A small-molecule ligand and the protein it binds are described below.
Small molecule (SMILES): CC(=O)[C@H]1CC[C@H]2[C@@H]3CC[C@@H]4CC(=O)CC[C@]4(C)[C@H]3CC[C@]12C

Sequence of chain 1.B:
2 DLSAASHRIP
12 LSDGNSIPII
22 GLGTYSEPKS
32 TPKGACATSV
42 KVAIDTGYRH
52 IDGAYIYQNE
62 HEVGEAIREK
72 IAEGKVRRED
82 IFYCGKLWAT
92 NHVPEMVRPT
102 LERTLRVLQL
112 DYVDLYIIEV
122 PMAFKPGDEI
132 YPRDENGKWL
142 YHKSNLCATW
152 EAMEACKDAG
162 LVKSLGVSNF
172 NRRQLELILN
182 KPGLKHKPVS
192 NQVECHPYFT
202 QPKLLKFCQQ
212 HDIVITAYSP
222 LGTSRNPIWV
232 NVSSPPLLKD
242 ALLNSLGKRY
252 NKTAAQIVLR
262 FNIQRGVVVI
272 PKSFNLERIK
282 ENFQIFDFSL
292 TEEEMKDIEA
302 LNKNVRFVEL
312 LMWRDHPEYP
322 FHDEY

Binding-site contacts:
Ligand atom C6 contacts residue TYR26 of chain 1.B at 4.4 Å (hydrophobic).
Ligand atom C20 contacts residue TYR132 of chain 1.B at 3.4 Å (hydrophobic).
Ligand atom C5 contacts residue NAP1 of chain 1.I at 4.0 Å.
Ligand atom C23 contacts residue ILE57 of chain 1.B at 4.4 Å (hydrophobic).
Ligand atom C5 contacts residue TRP230 of chain 1.B at 4.0 Å (hydrophobic).
Ligand atom C4 contacts residue NAP1 of chain 1.I at 4.4 Å.
Ligand atom C20 contacts residue TRP314 of chain 1.B at 4.1 Å (hydrophobic).
Ligand atom C9 contacts residue TYR26 of chain 1.B at 3.9 Å (hydrophobic).
Ligand atom C12 contacts residue TRP230 of chain 1.B at 3.8 Å (hydrophobic).
Ligand atom C18 contacts residue TYR26 of chain 1.B at 4.3 Å (hydrophobic).
Ligand atom O3 contacts residue GLU120 of chain 1.B at 4.5 Å.
Ligand atom C18 contacts residue TYR132 of chain 1.B at 3.3 Å (hydrophobic).
Ligand atom C10 contacts residue TRP230 of chain 1.B at 3.8 Å (hydrophobic).
Ligand atom C1 contacts residue NAP1 of chain 1.I at 3.2 Å.
Ligand atom O3 contacts residue NAP1 of chain 1.I at 3.5 Å.
Ligand atom O3 contacts residue TYR58 of chain 1.B at 3.6 Å.
Ligand atom C21 contacts residue TRP314 of chain 1.B at 3.9 Å (hydrophobic).
Ligand atom C23 contacts residue TYR132 of chain 1.B at 4.2 Å (hydrophobic).
Ligand atom C10 contacts residue TYR26 of chain 1.B at 3.8 Å (hydrophobic).
Ligand atom C7 contacts residue TRP230 of chain 1.B at 4.5 Å (hydrophobic).
Ligand atom C19 contacts residue TYR132 of chain 1.B at 4.5 Å (hydrophobic).
Ligand atom C1 contacts residue TRP89 of chain 1.B at 4.1 Å (hydrophobic).
Ligand atom C1 contacts residue GLU120 of chain 1.B at 4.1 Å.
Ligand atom C16 contacts residue TYR132 of chain 1.B at 3.6 Å (hydrophobic).
Ligand atom C23 contacts residue TYR26 of chain 1.B at 4.2 Å (hydrophobic).
Ligand atom C2 contacts residue NAP1 of chain 1.I at 3.6 Å.
Ligand atom C17 contacts residue TYR132 of chain 1.B at 4.3 Å (hydrophobic).
Ligand atom C8 contacts residue TYR26 of chain 1.B at 4.0 Å (hydrophobic).
Ligand atom C9 contacts residue TRP230 of chain 1.B at 3.4 Å (hydrophobic).
Ligand atom C6 contacts residue TRP230 of chain 1.B at 3.9 Å (hydrophobic).
Ligand atom C15 contacts residue TRP140 of chain 1.B at 4.3 Å (hydrophobic).